Sequence of chain 1.E:
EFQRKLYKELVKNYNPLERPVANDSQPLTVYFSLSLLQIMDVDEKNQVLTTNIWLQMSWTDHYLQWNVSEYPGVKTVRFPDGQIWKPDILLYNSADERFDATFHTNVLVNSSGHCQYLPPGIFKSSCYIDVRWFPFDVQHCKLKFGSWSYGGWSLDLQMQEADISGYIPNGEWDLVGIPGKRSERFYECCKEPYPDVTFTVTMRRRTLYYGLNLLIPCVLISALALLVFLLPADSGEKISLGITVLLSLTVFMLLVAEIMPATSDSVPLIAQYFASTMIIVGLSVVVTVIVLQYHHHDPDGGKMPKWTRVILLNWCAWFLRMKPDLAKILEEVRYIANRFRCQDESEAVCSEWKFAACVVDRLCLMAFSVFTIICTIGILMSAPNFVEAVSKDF

A small-molecule ligand and the protein it binds are described below.
Small molecule (SMILES): CC(=O)N[C@H]1[C@H](O[C@H]2[C@H](O)[C@@H](NC(C)=O)CO[C@@H]2CO)O[C@H](CO)[C@@H](O)[C@@H]1O

Binding-site contacts:
Ligand atom O5 contacts residue ASN23 of chain 1.E at 2.3 Å (h-bond).
Ligand atom O6 contacts residue GLN26 of chain 1.E at 3.5 Å.
Ligand atom N2 contacts residue ASN23 of chain 1.E at 2.9 Å (h-bond).
Ligand atom C8 contacts residue ASN23 of chain 1.E at 4.2 Å.
Ligand atom O5 contacts residue SER25 of chain 1.E at 4.2 Å.
Ligand atom C4 contacts residue ASN23 of chain 1.E at 4.2 Å.
Ligand atom C3 contacts residue ASN23 of chain 1.E at 3.8 Å.
Ligand atom O6 contacts residue SER25 of chain 1.E at 4.3 Å.
Ligand atom C5 contacts residue ASN23 of chain 1.E at 3.6 Å.
Ligand atom C5 contacts residue SER25 of chain 1.E at 4.2 Å.
Ligand atom C1 contacts residue ASN23 of chain 1.E at 1.4 Å.
Ligand atom C2 contacts residue ASN23 of chain 1.E at 2.5 Å.
Ligand atom C1 contacts residue GLN26 of chain 1.E at 3.9 Å.
Ligand atom O7 contacts residue ASN23 of chain 1.E at 3.8 Å.
Ligand atom C7 contacts residue ASN23 of chain 1.E at 3.5 Å.
Ligand atom O5 contacts residue GLN26 of chain 1.E at 3.6 Å (h-bond).
Ligand atom C1 contacts residue SER25 of chain 1.E at 4.1 Å.